A small-molecule ligand and the protein it binds are described below.
Small molecule (SMILES): CC(=O)N[C@H]1[C@H](O[C@H]2[C@H](O)[C@@H](NC(C)=O)CO[C@@H]2CO)O[C@H](CO)[C@@H](O[C@@H]2O[C@H](CO[C@H]3O[C@H](CO)[C@@H](O)[C@H](O)[C@@H]3O)[C@@H](O)[C@H](O[C@H]3O[C@H](CO)[C@@H](O)[C@H](O)[C@@H]3O[C@H]3O[C@H](CO)[C@@H](O)[C@H](O)[C@@H]3O)[C@@H]2O)[C@@H]1O

Sequence of chain 1.O:
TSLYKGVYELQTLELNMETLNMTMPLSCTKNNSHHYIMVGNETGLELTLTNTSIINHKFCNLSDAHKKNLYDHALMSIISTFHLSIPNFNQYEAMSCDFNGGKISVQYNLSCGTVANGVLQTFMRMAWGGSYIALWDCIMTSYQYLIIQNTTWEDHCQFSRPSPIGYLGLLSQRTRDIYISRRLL

Binding-site contacts:
Ligand atom C5 contacts residue TYR134 of chain 1.P at 3.6 Å (hydrophobic).
Ligand atom C1 contacts residue GLN232 of chain 1.O at 3.9 Å.
Ligand atom C3 contacts residue TYR134 of chain 1.P at 3.8 Å (hydrophobic).
Ligand atom C6 contacts residue SER234 of chain 1.O at 3.9 Å.
Ligand atom C5 contacts residue PHE233 of chain 1.O at 3.4 Å (hydrophobic).
Ligand atom C5 contacts residue ASN106 of chain 1.P at 3.7 Å.
Ligand atom O6 contacts residue ARG235 of chain 1.O at 3.5 Å.
Ligand atom C2 contacts residue ASN106 of chain 1.P at 2.4 Å.
Ligand atom O6 contacts residue SER133 of chain 1.P at 3.8 Å.
Ligand atom C2 contacts residue GLN232 of chain 1.O at 3.2 Å.
Ligand atom O7 contacts residue ASN106 of chain 1.P at 3.1 Å (h-bond).
Ligand atom C6 contacts residue GLY132 of chain 1.P at 3.3 Å.
Ligand atom O6 contacts residue GLY132 of chain 1.P at 2.4 Å (h-bond).
Ligand atom C1 contacts residue ASN106 of chain 1.P at 1.4 Å.
Ligand atom N2 contacts residue SER108 of chain 1.P at 3.5 Å.
Ligand atom O4 contacts residue GLN232 of chain 1.O at 3.7 Å.
Ligand atom O4 contacts residue GLN232 of chain 1.O at 3.2 Å (h-bond).
Ligand atom O4 contacts residue ASP229 of chain 1.O at 3.0 Å (salt-bridge).
Ligand atom O6 contacts residue CYS231 of chain 1.O at 3.2 Å (h-bond).
Ligand atom O6 contacts residue ASP229 of chain 1.O at 2.8 Å (salt-bridge).
Ligand atom C3 contacts residue ASN106 of chain 1.P at 3.8 Å.
Ligand atom O3 contacts residue ARG235 of chain 1.O at 3.3 Å (salt-bridge).
Ligand atom O5 contacts residue ASN106 of chain 1.P at 2.4 Å (h-bond).
Ligand atom O2 contacts residue GLN232 of chain 1.O at 2.3 Å (h-bond).
Ligand atom O4 contacts residue CYS231 of chain 1.O at 3.5 Å (h-bond).
Ligand atom C6 contacts residue SER133 of chain 1.P at 3.9 Å.
Ligand atom C7 contacts residue ASN106 of chain 1.P at 3.2 Å.
Ligand atom C8 contacts residue ASN106 of chain 1.P at 3.9 Å.
Ligand atom C8 contacts residue SER237 of chain 1.O at 3.7 Å.
Ligand atom O3 contacts residue SER234 of chain 1.O at 3.8 Å.
Ligand atom N2 contacts residue ASN106 of chain 1.P at 2.8 Å (h-bond).
Ligand atom C6 contacts residue ASP229 of chain 1.O at 3.9 Å.
Ligand atom C8 contacts residue ARG235 of chain 1.O at 3.5 Å.
Ligand atom C6 contacts residue VAL129 of chain 1.P at 3.7 Å (hydrophobic).
Ligand atom O7 contacts residue SER234 of chain 1.O at 3.9 Å.
Ligand atom C3 contacts residue GLN232 of chain 1.O at 3.7 Å.
Ligand atom O4 contacts residue TYR134 of chain 1.P at 3.9 Å.
Ligand atom C4 contacts residue ASP229 of chain 1.O at 3.3 Å.
Ligand atom C6 contacts residue CYS231 of chain 1.O at 3.7 Å (hydrophobic).
Ligand atom C6 contacts residue ARG235 of chain 1.O at 3.8 Å.

Sequence of chain 1.P:
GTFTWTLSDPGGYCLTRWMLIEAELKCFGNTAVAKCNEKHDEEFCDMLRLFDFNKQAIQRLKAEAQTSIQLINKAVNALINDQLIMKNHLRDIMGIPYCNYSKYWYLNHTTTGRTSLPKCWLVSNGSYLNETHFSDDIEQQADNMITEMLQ